Sequence of chain 1.A:
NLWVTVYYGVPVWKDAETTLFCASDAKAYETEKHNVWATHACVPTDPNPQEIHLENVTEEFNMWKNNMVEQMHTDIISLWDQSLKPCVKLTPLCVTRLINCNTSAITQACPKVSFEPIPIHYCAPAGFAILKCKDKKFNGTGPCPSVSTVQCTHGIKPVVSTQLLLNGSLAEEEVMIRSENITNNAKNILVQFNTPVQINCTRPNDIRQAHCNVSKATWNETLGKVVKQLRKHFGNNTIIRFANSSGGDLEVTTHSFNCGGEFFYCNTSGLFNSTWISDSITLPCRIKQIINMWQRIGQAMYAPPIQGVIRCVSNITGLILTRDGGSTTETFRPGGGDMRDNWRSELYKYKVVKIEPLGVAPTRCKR

Binding-site contacts:
Ligand atom C5 contacts residue ASN202 of chain 1.A at 3.7 Å.
Ligand atom C3 contacts residue THR204 of chain 1.A at 4.2 Å.
Ligand atom C4 contacts residue ASN202 of chain 1.A at 4.2 Å.
Ligand atom C2 contacts residue THR204 of chain 1.A at 4.2 Å.
Ligand atom O7 contacts residue ASN202 of chain 1.A at 3.2 Å (h-bond).
Ligand atom C3 contacts residue ASN202 of chain 1.A at 3.8 Å.
Ligand atom C8 contacts residue SER242 of chain 1.A at 3.4 Å.
Ligand atom C2 contacts residue ASN202 of chain 1.A at 2.4 Å.
Ligand atom N2 contacts residue THR204 of chain 1.A at 3.7 Å.
Ligand atom C7 contacts residue ASN202 of chain 1.A at 3.2 Å.
Ligand atom C8 contacts residue ASN202 of chain 1.A at 4.3 Å.
Ligand atom C8 contacts residue GLU243 of chain 1.A at 3.7 Å.
Ligand atom C1 contacts residue THR204 of chain 1.A at 4.0 Å.
Ligand atom C1 contacts residue ASN202 of chain 1.A at 1.4 Å.
Ligand atom C8 contacts residue ASN244 of chain 1.A at 4.5 Å.
Ligand atom O6 contacts residue ASN202 of chain 1.A at 4.5 Å.
Ligand atom N2 contacts residue ASN202 of chain 1.A at 2.8 Å (h-bond).
Ligand atom O5 contacts residue ASN202 of chain 1.A at 2.4 Å (h-bond).

The protein below binds the small molecule below.
Small molecule (SMILES): CC(=O)N[C@@H]1[C@@H](O)[C@H](O)[C@@H](CO)O[C@H]1O